This protein binds this small molecule.
Small molecule (SMILES): O=c1[nH]c(=O)c2nc(O)[nH]c2[nH]1

Sequence of chain 1.A:
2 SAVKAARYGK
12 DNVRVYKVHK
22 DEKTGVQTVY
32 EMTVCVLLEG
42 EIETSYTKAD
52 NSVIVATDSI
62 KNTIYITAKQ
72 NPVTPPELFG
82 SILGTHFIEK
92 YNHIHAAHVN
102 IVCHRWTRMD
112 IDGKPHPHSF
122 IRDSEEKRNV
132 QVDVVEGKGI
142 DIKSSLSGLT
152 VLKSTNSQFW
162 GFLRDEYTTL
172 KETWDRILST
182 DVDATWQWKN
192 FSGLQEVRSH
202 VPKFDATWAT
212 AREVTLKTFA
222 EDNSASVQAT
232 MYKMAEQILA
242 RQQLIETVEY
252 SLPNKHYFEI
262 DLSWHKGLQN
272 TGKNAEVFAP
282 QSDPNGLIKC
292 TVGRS

Sequence of chain 2.A:
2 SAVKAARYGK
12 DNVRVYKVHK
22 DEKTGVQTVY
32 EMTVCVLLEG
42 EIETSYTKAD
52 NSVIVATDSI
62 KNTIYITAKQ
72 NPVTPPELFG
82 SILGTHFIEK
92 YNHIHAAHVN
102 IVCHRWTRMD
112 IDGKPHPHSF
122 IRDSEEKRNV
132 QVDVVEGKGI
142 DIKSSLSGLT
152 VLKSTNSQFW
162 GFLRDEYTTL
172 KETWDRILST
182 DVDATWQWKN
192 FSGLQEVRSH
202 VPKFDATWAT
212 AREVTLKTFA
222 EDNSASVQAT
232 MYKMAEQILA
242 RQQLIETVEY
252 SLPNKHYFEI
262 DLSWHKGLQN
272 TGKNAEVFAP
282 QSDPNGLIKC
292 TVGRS

Binding-site contacts:
Ligand atom N7 contacts residue PHE160 of chain 2.A at 3.6 Å.
Ligand atom C8 contacts residue THR58 of chain 1.A at 2.9 Å.
Ligand atom C5 contacts residue PHE160 of chain 2.A at 3.3 Å (hydrophobic).
Ligand atom O6 contacts residue GLN229 of chain 2.A at 2.2 Å.
Ligand atom DAB contacts residue ARG177 of chain 2.A at 2.6 Å.
Ligand atom O2 contacts residue VAL228 of chain 2.A at 2.0 Å.
Ligand atom N9 contacts residue THR58 of chain 1.A at 3.5 Å.
Ligand atom C6 contacts residue GLN229 of chain 2.A at 3.1 Å.
Ligand atom DAB contacts residue PHE160 of chain 2.A at 3.6 Å.
Ligand atom N1 contacts residue VAL228 of chain 2.A at 3.5 Å.
Ligand atom C2 contacts residue ARG177 of chain 2.A at 2.6 Å.
Ligand atom C8 contacts residue ASP59 of chain 1.A at 3.3 Å.
Ligand atom N7 contacts residue THR58 of chain 1.A at 2.2 Å.
Ligand atom N3 contacts residue ARG177 of chain 2.A at 2.3 Å.
Ligand atom DAC contacts residue GLN229 of chain 2.A at 2.0 Å.
Ligand atom N9 contacts residue ARG177 of chain 2.A at 3.1 Å.
Ligand atom C5 contacts residue THR58 of chain 1.A at 3.3 Å.
Ligand atom DAA contacts residue THR58 of chain 1.A at 3.0 Å.
Ligand atom O6 contacts residue ILE55 of chain 1.A at 3.5 Å.
Ligand atom N7 contacts residue ALA57 of chain 1.A at 3.6 Å.
Ligand atom O8 contacts residue ASP59 of chain 1.A at 2.2 Å.
Ligand atom N1 contacts residue GLN229 of chain 2.A at 3.0 Å (h-bond).
Ligand atom C2 contacts residue VAL228 of chain 2.A at 3.0 Å (hydrophobic).
Ligand atom C2 contacts residue ASN255 of chain 2.A at 3.5 Å.
Ligand atom C8 contacts residue PHE160 of chain 2.A at 3.5 Å (hydrophobic).
Ligand atom N9 contacts residue PHE160 of chain 2.A at 3.4 Å.
Ligand atom N3 contacts residue ASN255 of chain 2.A at 3.0 Å.
Ligand atom DAA contacts residue LEU171 of chain 2.A at 3.3 Å.
Ligand atom O2 contacts residue ARG177 of chain 2.A at 2.1 Å.
Ligand atom DAA contacts residue ASP59 of chain 1.A at 2.5 Å.
Ligand atom C4 contacts residue ASN255 of chain 2.A at 3.4 Å.
Ligand atom O2 contacts residue SER227 of chain 2.A at 3.5 Å.
Ligand atom DAC contacts residue VAL228 of chain 2.A at 3.1 Å.
Ligand atom C6 contacts residue PHE160 of chain 2.A at 3.5 Å (hydrophobic).
Ligand atom O8 contacts residue ALA57 of chain 1.A at 3.4 Å.
Ligand atom C4 contacts residue PHE160 of chain 2.A at 3.4 Å (hydrophobic).
Ligand atom O8 contacts residue LEU171 of chain 2.A at 3.2 Å.
Ligand atom O8 contacts residue THR58 of chain 1.A at 2.9 Å.
Ligand atom C4 contacts residue ARG177 of chain 2.A at 3.0 Å.
Ligand atom N1 contacts residue PHE160 of chain 2.A at 3.6 Å.